The small molecule below binds the protein below.
Small molecule (SMILES): C[C@@H](O)[C@H](NC(=O)[C@H](CO)NC(=O)[C@@H](N)CC(=O)O)C(=O)N[C@@H](CC(=O)O)C(=O)O

Binding-site contacts:
Ligand atom O contacts residue VAL292 of chain 1.A at 3.1 Å (h-bond).
Ligand atom CB contacts residue VAL292 of chain 1.A at 3.4 Å (hydrophobic).
Ligand atom C contacts residue GLU384 of chain 1.A at 3.6 Å.
Ligand atom C contacts residue GLU329 of chain 1.A at 3.5 Å.
Ligand atom C contacts residue CA1 of chain 1.J at 3.4 Å.
Ligand atom C contacts residue ASN332 of chain 1.A at 3.5 Å.
Ligand atom CA contacts residue THR330 of chain 1.A at 3.0 Å.
Ligand atom OXT contacts residue ASN332 of chain 1.A at 3.2 Å (h-bond).
Ligand atom OXT contacts residue CA1 of chain 1.I at 2.4 Å.
Ligand atom O contacts residue TYR290 of chain 1.A at 3.4 Å (h-bond).
Ligand atom C contacts residue CA1 of chain 1.I at 2.8 Å.
Ligand atom OD2 contacts residue SER294 of chain 1.A at 3.5 Å.
Ligand atom CA contacts residue VAL292 of chain 1.A at 3.1 Å (hydrophobic).
Ligand atom O contacts residue ASN332 of chain 1.A at 2.8 Å (h-bond).
Ligand atom CB contacts residue SER294 of chain 1.A at 3.7 Å.
Ligand atom OD1 contacts residue PRO331 of chain 1.A at 3.5 Å.
Ligand atom O contacts residue CA1 of chain 1.I at 2.5 Å.
Ligand atom OXT contacts residue GLU329 of chain 1.A at 3.4 Å.
Ligand atom O contacts residue GLU329 of chain 1.A at 3.4 Å (salt-bridge).
Ligand atom OXT contacts residue ASP341 of chain 1.A at 3.1 Å (salt-bridge).
Ligand atom CB contacts residue THR330 of chain 1.A at 3.5 Å.
Ligand atom N contacts residue VAL292 of chain 1.A at 2.6 Å (h-bond).
Ligand atom O contacts residue SER294 of chain 1.A at 3.1 Å (h-bond).
Ligand atom OG1 contacts residue ASN332 of chain 1.A at 2.8 Å (h-bond).
Ligand atom C contacts residue THR330 of chain 1.A at 3.4 Å.
Ligand atom CG2 contacts residue ALA254 of chain 1.A at 3.3 Å (hydrophobic).
Ligand atom CB contacts residue GLU329 of chain 1.A at 3.2 Å.
Ligand atom O contacts residue GLU384 of chain 1.A at 3.3 Å (salt-bridge).
Ligand atom O contacts residue PRO291 of chain 1.A at 3.5 Å.
Ligand atom OXT contacts residue GLU384 of chain 1.A at 2.8 Å (salt-bridge).
Ligand atom C contacts residue VAL292 of chain 1.A at 3.3 Å (hydrophobic).
Ligand atom O contacts residue ASN332 of chain 1.A at 3.4 Å (h-bond).
Ligand atom C contacts residue ASN332 of chain 1.A at 3.4 Å.
Ligand atom OD1 contacts residue SER294 of chain 1.A at 3.2 Å (h-bond).
Ligand atom OXT contacts residue CA1 of chain 1.J at 2.3 Å.
Ligand atom OD2 contacts residue GLY295 of chain 1.A at 3.5 Å (h-bond).
Ligand atom CG contacts residue GLU329 of chain 1.A at 3.5 Å.
Ligand atom OXT contacts residue THR330 of chain 1.A at 2.9 Å (h-bond).
Ligand atom OD2 contacts residue GLU329 of chain 1.A at 3.5 Å (salt-bridge).
Ligand atom CB contacts residue ASN332 of chain 1.A at 3.6 Å.

Sequence of chain 1.A:
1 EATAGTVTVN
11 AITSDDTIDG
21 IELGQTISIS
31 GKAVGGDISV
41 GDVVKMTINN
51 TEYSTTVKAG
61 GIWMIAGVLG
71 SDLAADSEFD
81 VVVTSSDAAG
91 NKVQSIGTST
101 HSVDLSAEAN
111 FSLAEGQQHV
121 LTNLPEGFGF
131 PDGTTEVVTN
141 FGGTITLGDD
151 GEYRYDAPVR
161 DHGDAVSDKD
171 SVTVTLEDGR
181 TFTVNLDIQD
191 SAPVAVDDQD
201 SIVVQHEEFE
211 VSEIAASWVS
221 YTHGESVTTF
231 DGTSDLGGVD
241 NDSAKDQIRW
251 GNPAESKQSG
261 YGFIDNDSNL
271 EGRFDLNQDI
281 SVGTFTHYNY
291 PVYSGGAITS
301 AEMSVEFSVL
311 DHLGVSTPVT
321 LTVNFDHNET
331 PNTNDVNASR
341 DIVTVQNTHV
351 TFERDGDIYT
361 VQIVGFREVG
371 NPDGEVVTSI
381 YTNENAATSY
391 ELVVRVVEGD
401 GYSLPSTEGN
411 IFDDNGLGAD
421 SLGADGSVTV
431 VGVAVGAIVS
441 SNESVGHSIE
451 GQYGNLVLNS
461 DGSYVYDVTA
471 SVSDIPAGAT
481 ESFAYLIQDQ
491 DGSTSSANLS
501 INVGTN